Sequence of chain 1.I:
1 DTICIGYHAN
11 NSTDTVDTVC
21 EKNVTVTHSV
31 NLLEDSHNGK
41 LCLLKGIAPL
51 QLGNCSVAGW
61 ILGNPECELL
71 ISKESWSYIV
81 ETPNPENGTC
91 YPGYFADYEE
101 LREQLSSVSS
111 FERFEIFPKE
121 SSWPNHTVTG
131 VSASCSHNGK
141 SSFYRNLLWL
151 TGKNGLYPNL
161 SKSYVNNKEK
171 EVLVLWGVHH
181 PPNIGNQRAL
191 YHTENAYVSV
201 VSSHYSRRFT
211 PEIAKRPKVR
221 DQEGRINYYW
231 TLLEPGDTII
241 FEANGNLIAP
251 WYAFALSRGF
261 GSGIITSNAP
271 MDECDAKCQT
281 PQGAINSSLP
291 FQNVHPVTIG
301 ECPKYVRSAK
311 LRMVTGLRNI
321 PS

Binding-site contacts:
Ligand atom C4 contacts residue ASN125 of chain 1.I at 4.2 Å.
Ligand atom O5 contacts residue ASN125 of chain 1.I at 2.4 Å (h-bond).
Ligand atom N2 contacts residue PRO124 of chain 1.I at 4.3 Å.
Ligand atom C1 contacts residue ASN125 of chain 1.I at 1.4 Å.
Ligand atom C2 contacts residue ASN125 of chain 1.I at 2.5 Å.
Ligand atom N2 contacts residue ASN125 of chain 1.I at 2.9 Å (h-bond).
Ligand atom C3 contacts residue ASN125 of chain 1.I at 3.8 Å.
Ligand atom C5 contacts residue ASN125 of chain 1.I at 3.7 Å.
Ligand atom C7 contacts residue ASN125 of chain 1.I at 4.2 Å.
Ligand atom O6 contacts residue ASN125 of chain 1.I at 4.1 Å.

This small molecule binds to this protein.
Small molecule (SMILES): CC(=O)N[C@@H]1[C@@H](O)[C@H](O)[C@@H](CO)O[C@H]1O